This small molecule binds to this protein.
Small molecule (SMILES): CC(=O)N[C@@H]1[C@@H](O)[C@H](O)[C@@H](CO)O[C@H]1O

Sequence of chain 1.A:
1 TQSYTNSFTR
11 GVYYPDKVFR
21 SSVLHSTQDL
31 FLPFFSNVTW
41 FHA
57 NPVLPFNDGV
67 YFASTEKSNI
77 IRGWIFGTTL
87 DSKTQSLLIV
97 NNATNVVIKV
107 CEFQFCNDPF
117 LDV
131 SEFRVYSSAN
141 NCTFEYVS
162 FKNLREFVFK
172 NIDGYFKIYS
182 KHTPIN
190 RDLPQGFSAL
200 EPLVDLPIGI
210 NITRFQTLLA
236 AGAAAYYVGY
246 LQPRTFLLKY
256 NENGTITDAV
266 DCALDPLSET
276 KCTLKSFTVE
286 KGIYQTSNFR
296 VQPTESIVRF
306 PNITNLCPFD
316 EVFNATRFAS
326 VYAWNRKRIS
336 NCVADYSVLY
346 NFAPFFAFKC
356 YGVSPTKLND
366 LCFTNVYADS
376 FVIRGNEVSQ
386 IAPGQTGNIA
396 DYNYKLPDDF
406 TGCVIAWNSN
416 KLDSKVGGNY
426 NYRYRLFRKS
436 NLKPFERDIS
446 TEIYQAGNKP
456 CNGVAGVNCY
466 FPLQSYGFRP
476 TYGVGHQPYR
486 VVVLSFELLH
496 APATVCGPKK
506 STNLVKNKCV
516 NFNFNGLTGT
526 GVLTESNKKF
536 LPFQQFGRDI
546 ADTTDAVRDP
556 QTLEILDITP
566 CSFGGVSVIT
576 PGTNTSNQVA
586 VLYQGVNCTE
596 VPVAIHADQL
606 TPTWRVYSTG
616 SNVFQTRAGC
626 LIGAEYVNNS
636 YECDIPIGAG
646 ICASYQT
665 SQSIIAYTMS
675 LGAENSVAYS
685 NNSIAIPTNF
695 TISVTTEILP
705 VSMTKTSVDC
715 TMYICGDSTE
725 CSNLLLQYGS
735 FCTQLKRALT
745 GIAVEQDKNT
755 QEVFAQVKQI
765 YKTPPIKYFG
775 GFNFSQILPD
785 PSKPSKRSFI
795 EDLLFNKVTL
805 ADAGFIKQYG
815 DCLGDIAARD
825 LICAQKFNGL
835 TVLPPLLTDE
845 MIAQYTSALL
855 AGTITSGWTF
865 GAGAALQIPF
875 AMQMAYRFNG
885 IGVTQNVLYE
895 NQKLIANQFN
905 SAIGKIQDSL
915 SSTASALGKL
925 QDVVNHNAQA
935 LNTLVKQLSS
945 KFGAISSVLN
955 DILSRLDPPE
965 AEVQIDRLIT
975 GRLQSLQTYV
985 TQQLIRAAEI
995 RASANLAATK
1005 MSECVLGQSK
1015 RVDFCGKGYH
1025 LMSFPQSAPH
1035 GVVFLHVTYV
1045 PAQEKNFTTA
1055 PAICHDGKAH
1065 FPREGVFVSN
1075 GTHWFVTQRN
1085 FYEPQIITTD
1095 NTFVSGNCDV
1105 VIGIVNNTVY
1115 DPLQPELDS

Binding-site contacts:
Ligand atom C4 contacts residue ASN685 of chain 1.A at 4.2 Å.
Ligand atom C3 contacts residue ASN685 of chain 1.A at 3.8 Å.
Ligand atom O7 contacts residue TYR772 of chain 1.C at 3.5 Å.
Ligand atom C7 contacts residue ASN685 of chain 1.A at 4.1 Å.
Ligand atom N2 contacts residue TYR772 of chain 1.C at 3.9 Å.
Ligand atom C2 contacts residue ASN685 of chain 1.A at 2.5 Å.
Ligand atom C6 contacts residue ILE770 of chain 1.C at 3.9 Å (hydrophobic).
Ligand atom O6 contacts residue ASN685 of chain 1.A at 3.9 Å.
Ligand atom C8 contacts residue TYR772 of chain 1.C at 3.8 Å (hydrophobic).
Ligand atom C1 contacts residue ASN685 of chain 1.A at 1.4 Å.
Ligand atom C5 contacts residue ASN685 of chain 1.A at 3.6 Å.
Ligand atom O6 contacts residue ILE770 of chain 1.C at 3.4 Å.
Ligand atom C2 contacts residue TYR772 of chain 1.C at 4.0 Å (hydrophobic).
Ligand atom N2 contacts residue ASN685 of chain 1.A at 2.9 Å (h-bond).
Ligand atom O5 contacts residue ASN685 of chain 1.A at 2.4 Å (h-bond).
Ligand atom C7 contacts residue TYR772 of chain 1.C at 3.5 Å (hydrophobic).
Ligand atom O6 contacts residue SER684 of chain 1.A at 4.2 Å.

Sequence of chain 1.C:
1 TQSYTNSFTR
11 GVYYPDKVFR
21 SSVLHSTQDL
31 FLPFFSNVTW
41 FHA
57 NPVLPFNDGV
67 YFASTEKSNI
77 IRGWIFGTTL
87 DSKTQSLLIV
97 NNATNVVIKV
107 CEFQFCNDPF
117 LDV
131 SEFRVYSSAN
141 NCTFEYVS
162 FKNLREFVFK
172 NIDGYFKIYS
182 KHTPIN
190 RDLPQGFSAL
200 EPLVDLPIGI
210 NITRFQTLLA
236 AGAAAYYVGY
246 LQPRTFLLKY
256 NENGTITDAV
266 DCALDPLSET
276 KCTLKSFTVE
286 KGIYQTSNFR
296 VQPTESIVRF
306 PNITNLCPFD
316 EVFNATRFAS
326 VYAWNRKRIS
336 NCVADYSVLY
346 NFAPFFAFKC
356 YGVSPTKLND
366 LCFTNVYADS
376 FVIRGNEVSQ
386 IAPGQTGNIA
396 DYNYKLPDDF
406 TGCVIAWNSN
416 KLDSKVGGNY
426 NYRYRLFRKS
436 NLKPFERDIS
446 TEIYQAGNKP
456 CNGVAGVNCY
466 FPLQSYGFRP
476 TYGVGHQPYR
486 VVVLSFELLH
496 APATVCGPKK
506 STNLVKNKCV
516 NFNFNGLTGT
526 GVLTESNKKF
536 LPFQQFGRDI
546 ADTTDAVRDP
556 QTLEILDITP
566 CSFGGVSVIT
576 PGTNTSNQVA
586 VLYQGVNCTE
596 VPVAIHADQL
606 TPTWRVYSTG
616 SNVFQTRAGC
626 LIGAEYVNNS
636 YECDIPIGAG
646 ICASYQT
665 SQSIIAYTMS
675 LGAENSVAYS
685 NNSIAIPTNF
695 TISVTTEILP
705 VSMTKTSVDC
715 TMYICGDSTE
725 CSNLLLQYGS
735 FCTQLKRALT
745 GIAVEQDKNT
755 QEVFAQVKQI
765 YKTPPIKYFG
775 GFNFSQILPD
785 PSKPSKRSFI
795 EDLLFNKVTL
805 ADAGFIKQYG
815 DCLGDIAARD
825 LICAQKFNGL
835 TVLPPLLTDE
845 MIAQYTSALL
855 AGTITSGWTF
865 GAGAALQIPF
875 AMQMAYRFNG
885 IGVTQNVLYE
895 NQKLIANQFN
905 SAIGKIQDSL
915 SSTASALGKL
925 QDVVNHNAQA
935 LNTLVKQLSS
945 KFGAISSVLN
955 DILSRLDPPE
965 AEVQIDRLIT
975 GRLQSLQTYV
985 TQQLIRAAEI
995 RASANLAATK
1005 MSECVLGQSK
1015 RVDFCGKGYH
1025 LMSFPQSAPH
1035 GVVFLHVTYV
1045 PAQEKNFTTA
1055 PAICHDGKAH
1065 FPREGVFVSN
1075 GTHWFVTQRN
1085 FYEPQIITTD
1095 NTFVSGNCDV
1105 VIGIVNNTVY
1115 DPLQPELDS